Binding-site contacts:
Ligand atom N2 contacts residue PHE295 of chain 1.B at 3.7 Å.
Ligand atom C9 contacts residue HEM1 of chain 1.BA at 2.9 Å.
Ligand atom S contacts residue HEM1 of chain 1.BA at 1.8 Å.
Ligand atom C8 contacts residue PHE295 of chain 1.B at 4.4 Å (hydrophobic).
Ligand atom C2 contacts residue GLU102 of chain 1.A at 2.8 Å.
Ligand atom C10 contacts residue PHE99 of chain 1.A at 4.3 Å (hydrophobic).
Ligand atom C1 contacts residue ALA104 of chain 1.A at 4.2 Å (hydrophobic).
Ligand atom C5 contacts residue GLU102 of chain 1.A at 3.8 Å.
Ligand atom C2 contacts residue PHE35 of chain 1.B at 3.6 Å (hydrophobic).
Ligand atom S contacts residue PHE295 of chain 1.B at 3.8 Å.
Ligand atom O2 contacts residue ARG127 of chain 1.B at 3.5 Å.
Ligand atom C8 contacts residue HEM1 of chain 1.BA at 4.3 Å.
Ligand atom N2 contacts residue HEM1 of chain 1.BA at 3.0 Å.
Ligand atom C5 contacts residue HEM1 of chain 1.BA at 4.4 Å.
Ligand atom C3 contacts residue GLU102 of chain 1.A at 3.7 Å.
Ligand atom N3 contacts residue ARG127 of chain 1.B at 4.0 Å.
Ligand atom C9 contacts residue PHE295 of chain 1.B at 3.8 Å (hydrophobic).
Ligand atom C1 contacts residue PRO103 of chain 1.A at 3.4 Å (hydrophobic).
Ligand atom C7 contacts residue ARG127 of chain 1.B at 4.4 Å.
Ligand atom C1 contacts residue GLU102 of chain 1.A at 2.9 Å.
Ligand atom O2 contacts residue GLU130 of chain 1.B at 3.8 Å.
Ligand atom O1 contacts residue GLU102 of chain 1.A at 3.0 Å (salt-bridge).
Ligand atom N1 contacts residue HEM1 of chain 1.BA at 4.2 Å.
Ligand atom O2 contacts residue PHE254 of chain 1.B at 4.5 Å.
Ligand atom C1 contacts residue PHE35 of chain 1.B at 3.9 Å (hydrophobic).
Ligand atom N3 contacts residue PHE99 of chain 1.A at 4.3 Å.
Ligand atom C8 contacts residue ARG127 of chain 1.B at 4.2 Å.

Sequence of chain 1.B:
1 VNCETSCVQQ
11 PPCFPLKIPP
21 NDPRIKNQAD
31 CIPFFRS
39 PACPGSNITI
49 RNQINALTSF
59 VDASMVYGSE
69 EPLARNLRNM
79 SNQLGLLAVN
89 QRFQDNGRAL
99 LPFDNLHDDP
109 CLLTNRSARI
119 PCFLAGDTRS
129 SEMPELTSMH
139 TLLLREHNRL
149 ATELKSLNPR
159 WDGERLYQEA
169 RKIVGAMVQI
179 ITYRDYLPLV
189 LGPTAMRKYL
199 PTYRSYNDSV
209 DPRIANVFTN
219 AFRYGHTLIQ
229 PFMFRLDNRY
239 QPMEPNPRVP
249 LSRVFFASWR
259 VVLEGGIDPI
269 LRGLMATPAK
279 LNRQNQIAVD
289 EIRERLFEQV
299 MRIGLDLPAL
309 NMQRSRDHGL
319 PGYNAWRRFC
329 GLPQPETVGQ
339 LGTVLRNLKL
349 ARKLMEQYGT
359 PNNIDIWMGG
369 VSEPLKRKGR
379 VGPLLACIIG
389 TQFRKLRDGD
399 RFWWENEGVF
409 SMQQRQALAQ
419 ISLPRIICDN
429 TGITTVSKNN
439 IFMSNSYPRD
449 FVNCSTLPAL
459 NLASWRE

A small-molecule ligand and the protein it binds are described below.
Small molecule (SMILES): CCO[C@H](C)Cn1c(=S)[nH]c(=O)c2nc[nH]c21

Sequence of chain 1.A:
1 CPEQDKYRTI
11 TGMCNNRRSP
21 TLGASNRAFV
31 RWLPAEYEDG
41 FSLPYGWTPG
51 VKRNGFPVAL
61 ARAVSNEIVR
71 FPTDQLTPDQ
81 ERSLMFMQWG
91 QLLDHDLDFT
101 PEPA